This small molecule binds to this protein.
Small molecule (SMILES): CC(=O)N[C@@H]1[C@@H](O)[C@H](O[C@@H]2O[C@H](CO[C@]3(C(=O)O)C[C@H](O)[C@@H](NC(C)=O)[C@H]([C@H](O)[C@H](O)CO)O3)[C@H](O)[C@H](O)[C@H]2O)[C@@H](CO)O[C@H]1O

Binding-site contacts:
Ligand atom O8 contacts residue TRP149 of chain 1.C at 3.9 Å.
Ligand atom O1A contacts residue SER132 of chain 1.C at 3.5 Å (h-bond).
Ligand atom C8 contacts residue TYR94 of chain 1.C at 3.8 Å (hydrophobic).
Ligand atom C6 contacts residue TRP149 of chain 1.C at 4.3 Å (hydrophobic).
Ligand atom C9 contacts residue TRP149 of chain 1.C at 4.1 Å (hydrophobic).
Ligand atom O4 contacts residue LYS131 of chain 1.C at 3.8 Å.
Ligand atom C8 contacts residue TRP149 of chain 1.C at 4.1 Å (hydrophobic).
Ligand atom N5 contacts residue TRP149 of chain 1.C at 4.0 Å.
Ligand atom O1A contacts residue GLY133 of chain 1.C at 2.8 Å (h-bond).
Ligand atom C5 contacts residue LYS131 of chain 1.C at 3.6 Å.
Ligand atom C9 contacts residue LEU191 of chain 1.C at 3.9 Å (hydrophobic).
Ligand atom O9 contacts residue HIS180 of chain 1.C at 3.4 Å.
Ligand atom C10 contacts residue LYS131 of chain 1.C at 3.4 Å.
Ligand atom C9 contacts residue GLU187 of chain 1.C at 3.4 Å.
Ligand atom O4 contacts residue LEU223 of chain 1.C at 3.6 Å.
Ligand atom N5 contacts residue LYS131 of chain 1.C at 2.7 Å (salt-bridge).
Ligand atom O9 contacts residue GLY225 of chain 1.C at 3.9 Å.
Ligand atom C4 contacts residue SER132 of chain 1.C at 4.2 Å.
Ligand atom C1 contacts residue GLY133 of chain 1.C at 3.7 Å.
Ligand atom C4 contacts residue LEU223 of chain 1.C at 4.0 Å (hydrophobic).
Ligand atom C9 contacts residue HIS180 of chain 1.C at 3.3 Å.
Ligand atom O8 contacts residue LEU223 of chain 1.C at 3.7 Å.
Ligand atom C7 contacts residue TRP149 of chain 1.C at 3.6 Å (hydrophobic).
Ligand atom O9 contacts residue GLU187 of chain 1.C at 2.6 Å (salt-bridge).
Ligand atom C8 contacts residue LEU191 of chain 1.C at 4.2 Å (hydrophobic).
Ligand atom O7 contacts residue LEU191 of chain 1.C at 3.5 Å.
Ligand atom O1A contacts residue ASN141 of chain 1.C at 4.0 Å.
Ligand atom O9 contacts residue TYR94 of chain 1.C at 3.0 Å (h-bond).
Ligand atom O1B contacts residue GLY133 of chain 1.C at 3.8 Å.
Ligand atom O1B contacts residue LEU223 of chain 1.C at 3.3 Å.
Ligand atom O10 contacts residue LYS131 of chain 1.C at 3.3 Å (salt-bridge).
Ligand atom C9 contacts residue TYR94 of chain 1.C at 3.3 Å (hydrophobic).
Ligand atom C11 contacts residue LEU191 of chain 1.C at 3.8 Å (hydrophobic).
Ligand atom O1B contacts residue TYR94 of chain 1.C at 4.2 Å.
Ligand atom O1B contacts residue SER132 of chain 1.C at 2.5 Å (h-bond).
Ligand atom C6 contacts residue LEU223 of chain 1.C at 3.7 Å (hydrophobic).
Ligand atom C1 contacts residue SER132 of chain 1.C at 3.4 Å.
Ligand atom O10 contacts residue GLY130 of chain 1.C at 3.9 Å.
Ligand atom C4 contacts residue LYS131 of chain 1.C at 3.5 Å.
Ligand atom O8 contacts residue TYR94 of chain 1.C at 3.0 Å (h-bond).

Sequence of chain 1.C:
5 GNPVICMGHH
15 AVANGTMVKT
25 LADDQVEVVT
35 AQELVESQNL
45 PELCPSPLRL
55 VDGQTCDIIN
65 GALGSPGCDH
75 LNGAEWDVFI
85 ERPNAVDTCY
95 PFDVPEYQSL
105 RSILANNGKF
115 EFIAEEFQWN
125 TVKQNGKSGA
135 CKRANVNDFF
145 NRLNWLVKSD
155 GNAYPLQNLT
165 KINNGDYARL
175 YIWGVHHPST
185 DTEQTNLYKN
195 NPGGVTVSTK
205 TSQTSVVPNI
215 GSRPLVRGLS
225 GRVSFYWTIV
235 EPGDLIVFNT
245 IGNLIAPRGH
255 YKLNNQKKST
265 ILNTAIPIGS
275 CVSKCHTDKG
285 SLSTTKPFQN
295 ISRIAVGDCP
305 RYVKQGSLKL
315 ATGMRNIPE